Binding-site contacts:
Ligand atom NH2 contacts residue GLU227 of chain 3.A at 2.9 Å (salt-bridge).
Ligand atom NH1 contacts residue ASP151 of chain 3.A at 3.0 Å (salt-bridge).
Ligand atom O10 contacts residue ARG152 of chain 3.A at 2.9 Å (salt-bridge).
Ligand atom C6 contacts residue TYR406 of chain 3.A at 3.6 Å (hydrophobic).
Ligand atom C11 contacts residue TRP178 of chain 3.A at 3.8 Å (hydrophobic).
Ligand atom CZ contacts residue TRP178 of chain 3.A at 3.5 Å (hydrophobic).
Ligand atom O9 contacts residue ARG224 of chain 3.A at 3.4 Å (salt-bridge).
Ligand atom O10 contacts residue ASP151 of chain 3.A at 3.4 Å.
Ligand atom C3 contacts residue ASP151 of chain 3.A at 3.2 Å.
Ligand atom O9 contacts residue ALA246 of chain 3.A at 3.4 Å.
Ligand atom O1B contacts residue ARG292 of chain 3.A at 3.3 Å (salt-bridge).
Ligand atom C8 contacts residue ARG292 of chain 3.A at 3.6 Å.
Ligand atom CZ contacts residue GLU119 of chain 3.A at 3.6 Å.
Ligand atom O8 contacts residue ARG292 of chain 3.A at 3.5 Å.
Ligand atom NE contacts residue GLU119 of chain 3.A at 3.3 Å (salt-bridge).
Ligand atom O1B contacts residue TYR406 of chain 3.A at 3.4 Å (h-bond).
Ligand atom C4 contacts residue TYR406 of chain 3.A at 3.7 Å (hydrophobic).
Ligand atom NE contacts residue ASP151 of chain 3.A at 2.9 Å (salt-bridge).
Ligand atom O1A contacts residue ARG371 of chain 3.A at 2.9 Å (salt-bridge).
Ligand atom C3 contacts residue GLU119 of chain 3.A at 3.6 Å.
Ligand atom C8 contacts residue GLU276 of chain 3.A at 3.6 Å.
Ligand atom C3 contacts residue TYR406 of chain 3.A at 3.1 Å (hydrophobic).
Ligand atom O8 contacts residue GLU277 of chain 3.A at 3.7 Å.
Ligand atom O8 contacts residue GLU276 of chain 3.A at 2.7 Å (salt-bridge).
Ligand atom O6 contacts residue TYR406 of chain 3.A at 3.2 Å (h-bond).
Ligand atom C9 contacts residue ASN294 of chain 3.A at 3.7 Å.
Ligand atom NH1 contacts residue ARG156 of chain 3.A at 3.4 Å (salt-bridge).
Ligand atom NH1 contacts residue TRP178 of chain 3.A at 2.9 Å (h-bond).
Ligand atom O1A contacts residue TYR406 of chain 3.A at 3.4 Å (h-bond).
Ligand atom C2 contacts residue TYR406 of chain 3.A at 2.7 Å (hydrophobic).
Ligand atom O1B contacts residue ARG371 of chain 3.A at 2.8 Å (salt-bridge).
Ligand atom C9 contacts residue ALA246 of chain 3.A at 3.6 Å (hydrophobic).
Ligand atom C9 contacts residue GLU276 of chain 3.A at 3.3 Å.
Ligand atom C4 contacts residue ASP151 of chain 3.A at 3.5 Å.
Ligand atom C1 contacts residue TYR406 of chain 3.A at 3.0 Å (hydrophobic).
Ligand atom NH2 contacts residue TRP178 of chain 3.A at 3.2 Å (h-bond).
Ligand atom O1A contacts residue ARG118 of chain 3.A at 2.9 Å (salt-bridge).
Ligand atom O9 contacts residue GLU276 of chain 3.A at 2.5 Å (salt-bridge).
Ligand atom C1 contacts residue ARG371 of chain 3.A at 3.5 Å.
Ligand atom C6 contacts residue GLU277 of chain 3.A at 3.5 Å.

This small molecule binds to this protein.
Small molecule (SMILES): [H]/N=C(\N)N[C@H]1C=C(C(=O)O)O[C@@H]([C@H](O)[C@H](O)CO)[C@@H]1NC(C)=O

Sequence of chain 3.A:
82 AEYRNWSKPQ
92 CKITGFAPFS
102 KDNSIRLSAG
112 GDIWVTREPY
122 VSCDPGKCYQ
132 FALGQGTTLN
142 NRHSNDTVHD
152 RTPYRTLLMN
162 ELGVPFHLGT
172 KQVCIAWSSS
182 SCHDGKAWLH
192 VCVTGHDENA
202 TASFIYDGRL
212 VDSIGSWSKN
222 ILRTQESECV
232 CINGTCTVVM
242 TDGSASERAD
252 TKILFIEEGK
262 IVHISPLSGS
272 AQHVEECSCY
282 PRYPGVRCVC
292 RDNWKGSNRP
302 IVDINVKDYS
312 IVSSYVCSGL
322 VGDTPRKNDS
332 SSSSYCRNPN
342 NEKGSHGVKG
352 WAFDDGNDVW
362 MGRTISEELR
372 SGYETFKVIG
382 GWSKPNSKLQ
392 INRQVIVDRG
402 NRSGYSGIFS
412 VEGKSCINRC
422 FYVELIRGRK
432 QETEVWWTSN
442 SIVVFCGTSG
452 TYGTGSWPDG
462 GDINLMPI